Sequence of chain 41.D:
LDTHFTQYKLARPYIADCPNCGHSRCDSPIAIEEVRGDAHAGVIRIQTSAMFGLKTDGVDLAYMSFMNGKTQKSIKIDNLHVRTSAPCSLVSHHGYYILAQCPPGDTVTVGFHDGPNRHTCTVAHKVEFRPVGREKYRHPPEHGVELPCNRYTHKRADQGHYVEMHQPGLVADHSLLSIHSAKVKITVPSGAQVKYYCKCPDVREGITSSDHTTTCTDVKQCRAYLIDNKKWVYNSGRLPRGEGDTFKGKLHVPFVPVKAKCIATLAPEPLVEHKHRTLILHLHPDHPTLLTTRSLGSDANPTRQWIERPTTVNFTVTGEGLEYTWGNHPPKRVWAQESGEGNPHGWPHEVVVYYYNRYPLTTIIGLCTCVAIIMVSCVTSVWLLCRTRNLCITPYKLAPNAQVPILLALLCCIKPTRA

Binding-site contacts:
Ligand atom OAH contacts residue ARG157 of chain 41.D at 3.1 Å (salt-bridge).
Ligand atom OAF contacts residue THR4 of chain 41.D at 2.9 Å (h-bond).
Ligand atom C3 contacts residue LYS156 of chain 41.D at 4.0 Å.
Ligand atom O6B contacts residue ARG157 of chain 41.D at 3.3 Å (salt-bridge).
Ligand atom O6A contacts residue LEU62 of chain 41.D at 3.4 Å.
Ligand atom C4 contacts residue LYS156 of chain 41.D at 4.0 Å.
Ligand atom C3 contacts residue ALA158 of chain 41.D at 4.0 Å (hydrophobic).
Ligand atom O6B contacts residue HIS155 of chain 41.D at 3.3 Å (h-bond).
Ligand atom O4 contacts residue HIS155 of chain 41.D at 3.5 Å (h-bond).
Ligand atom C2 contacts residue ALA158 of chain 41.D at 3.7 Å (hydrophobic).
Ligand atom OAH contacts residue THR4 of chain 41.D at 3.7 Å.
Ligand atom C5 contacts residue HIS155 of chain 41.D at 4.0 Å.
Ligand atom O6A contacts residue HIS155 of chain 41.D at 3.8 Å.
Ligand atom C3 contacts residue ARG157 of chain 41.D at 3.7 Å.
Ligand atom C6 contacts residue SER93 of chain 41.D at 4.0 Å.
Ligand atom O6B contacts residue HIS94 of chain 41.D at 4.0 Å.
Ligand atom OAF contacts residue ALA158 of chain 41.D at 3.3 Å.
Ligand atom O6B contacts residue LEU62 of chain 41.D at 4.0 Å.
Ligand atom OAF contacts residue ARG157 of chain 41.D at 2.8 Å (salt-bridge).
Ligand atom SAG contacts residue THR4 of chain 41.D at 3.9 Å.
Ligand atom O5B contacts residue LYS156 of chain 41.D at 3.3 Å.
Ligand atom O3 contacts residue LYS156 of chain 41.D at 3.0 Å.
Ligand atom C6 contacts residue HIS155 of chain 41.D at 3.4 Å.
Ligand atom C5 contacts residue LEU62 of chain 41.D at 3.8 Å (hydrophobic).
Ligand atom O5 contacts residue LYS156 of chain 41.D at 3.4 Å.
Ligand atom O6A contacts residue HIS94 of chain 41.D at 3.2 Å (h-bond).
Ligand atom O4 contacts residue SER93 of chain 41.D at 3.0 Å (h-bond).
Ligand atom O3 contacts residue ALA158 of chain 41.D at 3.0 Å (h-bond).
Ligand atom O6A contacts residue SER93 of chain 41.D at 3.2 Å.
Ligand atom C6 contacts residue LEU62 of chain 41.D at 3.5 Å (hydrophobic).
Ligand atom C6 contacts residue HIS94 of chain 41.D at 3.9 Å.
Ligand atom SAG contacts residue ARG157 of chain 41.D at 3.6 Å (salt-bridge).
Ligand atom OBI contacts residue LYS156 of chain 41.D at 4.0 Å.
Ligand atom OAH contacts residue LEU2 of chain 41.D at 2.8 Å (h-bond).
Ligand atom O3 contacts residue ARG157 of chain 41.D at 3.3 Å (salt-bridge).
Ligand atom O6B contacts residue LYS156 of chain 41.D at 3.3 Å.
Ligand atom O4 contacts residue LYS156 of chain 41.D at 3.5 Å.
Ligand atom O5 contacts residue ARG157 of chain 41.D at 3.8 Å.
Ligand atom O5 contacts residue HIS155 of chain 41.D at 3.6 Å.
Ligand atom OAH contacts residue ASP3 of chain 41.D at 4.0 Å.

This small molecule binds to this protein.
Small molecule (SMILES): O=C(O)[C@@H]1O[C@H](O[C@H]2[C@@H](OS(=O)(=O)O)O[C@@H](O)[C@H](NS(=O)(=O)O)[C@H]2O)[C@@H](OS(=O)(=O)O)[C@H](O)[C@@H]1O